The small molecule below binds the protein below.
Small molecule (SMILES): CC(=O)N[C@H]1[C@H](O[C@H]2[C@H](O)[C@@H](NC(C)=O)CO[C@@H]2CO)O[C@H](CO)[C@@H](O)[C@@H]1O

Sequence of chain 1.B:
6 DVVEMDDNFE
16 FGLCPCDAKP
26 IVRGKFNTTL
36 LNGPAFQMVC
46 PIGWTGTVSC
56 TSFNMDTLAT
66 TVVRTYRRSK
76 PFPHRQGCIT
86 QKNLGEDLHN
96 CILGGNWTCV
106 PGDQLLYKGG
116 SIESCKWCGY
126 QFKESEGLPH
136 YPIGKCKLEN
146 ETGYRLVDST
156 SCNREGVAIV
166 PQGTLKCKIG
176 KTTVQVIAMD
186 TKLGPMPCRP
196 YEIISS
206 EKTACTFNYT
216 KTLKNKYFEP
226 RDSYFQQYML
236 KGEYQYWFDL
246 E

Binding-site contacts:
Ligand atom O7 contacts residue GLN86 of chain 1.B at 4.5 Å.
Ligand atom O7 contacts residue ASN145 of chain 1.B at 4.0 Å.
Ligand atom N2 contacts residue ASN145 of chain 1.B at 3.0 Å (h-bond).
Ligand atom O7 contacts residue GLY115 of chain 1.B at 3.7 Å.
Ligand atom O7 contacts residue GLY114 of chain 1.B at 3.2 Å.
Ligand atom N2 contacts residue GLY114 of chain 1.B at 4.5 Å.
Ligand atom C7 contacts residue GLY114 of chain 1.B at 4.1 Å.
Ligand atom C5 contacts residue ASN145 of chain 1.B at 3.5 Å.
Ligand atom O6 contacts residue GLY115 of chain 1.B at 4.2 Å.
Ligand atom O6 contacts residue ASN145 of chain 1.B at 4.4 Å.
Ligand atom C8 contacts residue ASN145 of chain 1.B at 4.5 Å.
Ligand atom C3 contacts residue ASN145 of chain 1.B at 3.5 Å.
Ligand atom C7 contacts residue ASN145 of chain 1.B at 3.6 Å.
Ligand atom O3 contacts residue ASN145 of chain 1.B at 4.1 Å.
Ligand atom C1 contacts residue ASN145 of chain 1.B at 1.4 Å.
Ligand atom O5 contacts residue ASN145 of chain 1.B at 2.1 Å (h-bond).
Ligand atom C4 contacts residue ASN145 of chain 1.B at 4.1 Å.
Ligand atom C2 contacts residue ASN145 of chain 1.B at 2.2 Å.
Ligand atom C1 contacts residue GLU146 of chain 1.B at 4.4 Å.